Binding-site contacts:
Ligand atom C3' contacts residue GLU140 of chain 44.F at 3.8 Å.
Ligand atom N3 contacts residue TRP47 of chain 44.F at 3.4 Å.
Ligand atom C4 contacts residue TRP47 of chain 44.F at 3.3 Å (hydrophobic).
Ligand atom O2' contacts residue LYS143 of chain 44.F at 3.8 Å.
Ligand atom C4' contacts residue GLU140 of chain 44.F at 3.4 Å.
Ligand atom N9 contacts residue GLU140 of chain 44.F at 4.1 Å.
Ligand atom C6 contacts residue TRP47 of chain 44.F at 3.7 Å (hydrophobic).
Ligand atom C5' contacts residue ARG90 of chain 44.F at 4.3 Å.
Ligand atom N6 contacts residue TRP47 of chain 44.F at 4.2 Å.
Ligand atom O4' contacts residue TRP47 of chain 44.F at 3.4 Å.
Ligand atom C1' contacts residue TRP47 of chain 44.F at 3.7 Å (hydrophobic).
Ligand atom C1' contacts residue LYS143 of chain 44.F at 3.1 Å.
Ligand atom C2' contacts residue GLU140 of chain 44.F at 3.0 Å.
Ligand atom N7 contacts residue TRP47 of chain 44.F at 3.6 Å.
Ligand atom C8 contacts residue TRP47 of chain 44.F at 3.6 Å (hydrophobic).
Ligand atom N1 contacts residue TRP47 of chain 44.F at 3.7 Å.
Ligand atom O4' contacts residue LYS143 of chain 44.F at 4.2 Å.
Ligand atom C1' contacts residue GLU140 of chain 44.F at 2.7 Å.
Ligand atom O3' contacts residue GLU140 of chain 44.F at 4.4 Å.
Ligand atom C2' contacts residue LYS143 of chain 44.F at 3.7 Å.
Ligand atom O4' contacts residue GLU140 of chain 44.F at 3.0 Å (salt-bridge).
Ligand atom N9 contacts residue TRP47 of chain 44.F at 3.3 Å.
Ligand atom C2 contacts residue TRP47 of chain 44.F at 3.4 Å (hydrophobic).
Ligand atom C8 contacts residue LYS143 of chain 44.F at 2.7 Å.
Ligand atom O2' contacts residue GLU140 of chain 44.F at 2.3 Å (salt-bridge).
Ligand atom C5 contacts residue TRP47 of chain 44.F at 3.8 Å (hydrophobic).
Ligand atom O4' contacts residue LYS143 of chain 44.F at 4.4 Å.
Ligand atom N7 contacts residue LYS143 of chain 44.F at 3.8 Å.
Ligand atom N9 contacts residue LYS143 of chain 44.F at 3.2 Å (salt-bridge).

The small molecule below binds the protein below.
Small molecule (SMILES): Nc1ncnc2c1ncn2[C@@H]1O[C@H]([C@@H]2O[C@@H]3[C@H](O[P](=O)(O)O2)[C@@H](CO[P](=O)(O)O[C@H]2[C@@H](O)[C@H](n4cnc5c(N)ncnc54)O[C@@H]2COP(=O)=O)O[C@H]3n2ccc(=O)[nH]c2=O)[C@@H](O[P](=O)(O)OC[C@H]2O[C@@H](n3ccc(=O)[nH]c3=O)[C@H](O)[C@@H]2O)[C@H]1O

Sequence of chain 44.F:
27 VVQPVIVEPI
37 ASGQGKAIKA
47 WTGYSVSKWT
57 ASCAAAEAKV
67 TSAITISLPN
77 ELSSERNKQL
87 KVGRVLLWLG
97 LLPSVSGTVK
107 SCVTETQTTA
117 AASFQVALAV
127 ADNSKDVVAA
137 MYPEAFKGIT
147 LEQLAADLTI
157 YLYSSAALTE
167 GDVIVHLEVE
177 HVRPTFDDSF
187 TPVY